Sequence of chain 1.D:
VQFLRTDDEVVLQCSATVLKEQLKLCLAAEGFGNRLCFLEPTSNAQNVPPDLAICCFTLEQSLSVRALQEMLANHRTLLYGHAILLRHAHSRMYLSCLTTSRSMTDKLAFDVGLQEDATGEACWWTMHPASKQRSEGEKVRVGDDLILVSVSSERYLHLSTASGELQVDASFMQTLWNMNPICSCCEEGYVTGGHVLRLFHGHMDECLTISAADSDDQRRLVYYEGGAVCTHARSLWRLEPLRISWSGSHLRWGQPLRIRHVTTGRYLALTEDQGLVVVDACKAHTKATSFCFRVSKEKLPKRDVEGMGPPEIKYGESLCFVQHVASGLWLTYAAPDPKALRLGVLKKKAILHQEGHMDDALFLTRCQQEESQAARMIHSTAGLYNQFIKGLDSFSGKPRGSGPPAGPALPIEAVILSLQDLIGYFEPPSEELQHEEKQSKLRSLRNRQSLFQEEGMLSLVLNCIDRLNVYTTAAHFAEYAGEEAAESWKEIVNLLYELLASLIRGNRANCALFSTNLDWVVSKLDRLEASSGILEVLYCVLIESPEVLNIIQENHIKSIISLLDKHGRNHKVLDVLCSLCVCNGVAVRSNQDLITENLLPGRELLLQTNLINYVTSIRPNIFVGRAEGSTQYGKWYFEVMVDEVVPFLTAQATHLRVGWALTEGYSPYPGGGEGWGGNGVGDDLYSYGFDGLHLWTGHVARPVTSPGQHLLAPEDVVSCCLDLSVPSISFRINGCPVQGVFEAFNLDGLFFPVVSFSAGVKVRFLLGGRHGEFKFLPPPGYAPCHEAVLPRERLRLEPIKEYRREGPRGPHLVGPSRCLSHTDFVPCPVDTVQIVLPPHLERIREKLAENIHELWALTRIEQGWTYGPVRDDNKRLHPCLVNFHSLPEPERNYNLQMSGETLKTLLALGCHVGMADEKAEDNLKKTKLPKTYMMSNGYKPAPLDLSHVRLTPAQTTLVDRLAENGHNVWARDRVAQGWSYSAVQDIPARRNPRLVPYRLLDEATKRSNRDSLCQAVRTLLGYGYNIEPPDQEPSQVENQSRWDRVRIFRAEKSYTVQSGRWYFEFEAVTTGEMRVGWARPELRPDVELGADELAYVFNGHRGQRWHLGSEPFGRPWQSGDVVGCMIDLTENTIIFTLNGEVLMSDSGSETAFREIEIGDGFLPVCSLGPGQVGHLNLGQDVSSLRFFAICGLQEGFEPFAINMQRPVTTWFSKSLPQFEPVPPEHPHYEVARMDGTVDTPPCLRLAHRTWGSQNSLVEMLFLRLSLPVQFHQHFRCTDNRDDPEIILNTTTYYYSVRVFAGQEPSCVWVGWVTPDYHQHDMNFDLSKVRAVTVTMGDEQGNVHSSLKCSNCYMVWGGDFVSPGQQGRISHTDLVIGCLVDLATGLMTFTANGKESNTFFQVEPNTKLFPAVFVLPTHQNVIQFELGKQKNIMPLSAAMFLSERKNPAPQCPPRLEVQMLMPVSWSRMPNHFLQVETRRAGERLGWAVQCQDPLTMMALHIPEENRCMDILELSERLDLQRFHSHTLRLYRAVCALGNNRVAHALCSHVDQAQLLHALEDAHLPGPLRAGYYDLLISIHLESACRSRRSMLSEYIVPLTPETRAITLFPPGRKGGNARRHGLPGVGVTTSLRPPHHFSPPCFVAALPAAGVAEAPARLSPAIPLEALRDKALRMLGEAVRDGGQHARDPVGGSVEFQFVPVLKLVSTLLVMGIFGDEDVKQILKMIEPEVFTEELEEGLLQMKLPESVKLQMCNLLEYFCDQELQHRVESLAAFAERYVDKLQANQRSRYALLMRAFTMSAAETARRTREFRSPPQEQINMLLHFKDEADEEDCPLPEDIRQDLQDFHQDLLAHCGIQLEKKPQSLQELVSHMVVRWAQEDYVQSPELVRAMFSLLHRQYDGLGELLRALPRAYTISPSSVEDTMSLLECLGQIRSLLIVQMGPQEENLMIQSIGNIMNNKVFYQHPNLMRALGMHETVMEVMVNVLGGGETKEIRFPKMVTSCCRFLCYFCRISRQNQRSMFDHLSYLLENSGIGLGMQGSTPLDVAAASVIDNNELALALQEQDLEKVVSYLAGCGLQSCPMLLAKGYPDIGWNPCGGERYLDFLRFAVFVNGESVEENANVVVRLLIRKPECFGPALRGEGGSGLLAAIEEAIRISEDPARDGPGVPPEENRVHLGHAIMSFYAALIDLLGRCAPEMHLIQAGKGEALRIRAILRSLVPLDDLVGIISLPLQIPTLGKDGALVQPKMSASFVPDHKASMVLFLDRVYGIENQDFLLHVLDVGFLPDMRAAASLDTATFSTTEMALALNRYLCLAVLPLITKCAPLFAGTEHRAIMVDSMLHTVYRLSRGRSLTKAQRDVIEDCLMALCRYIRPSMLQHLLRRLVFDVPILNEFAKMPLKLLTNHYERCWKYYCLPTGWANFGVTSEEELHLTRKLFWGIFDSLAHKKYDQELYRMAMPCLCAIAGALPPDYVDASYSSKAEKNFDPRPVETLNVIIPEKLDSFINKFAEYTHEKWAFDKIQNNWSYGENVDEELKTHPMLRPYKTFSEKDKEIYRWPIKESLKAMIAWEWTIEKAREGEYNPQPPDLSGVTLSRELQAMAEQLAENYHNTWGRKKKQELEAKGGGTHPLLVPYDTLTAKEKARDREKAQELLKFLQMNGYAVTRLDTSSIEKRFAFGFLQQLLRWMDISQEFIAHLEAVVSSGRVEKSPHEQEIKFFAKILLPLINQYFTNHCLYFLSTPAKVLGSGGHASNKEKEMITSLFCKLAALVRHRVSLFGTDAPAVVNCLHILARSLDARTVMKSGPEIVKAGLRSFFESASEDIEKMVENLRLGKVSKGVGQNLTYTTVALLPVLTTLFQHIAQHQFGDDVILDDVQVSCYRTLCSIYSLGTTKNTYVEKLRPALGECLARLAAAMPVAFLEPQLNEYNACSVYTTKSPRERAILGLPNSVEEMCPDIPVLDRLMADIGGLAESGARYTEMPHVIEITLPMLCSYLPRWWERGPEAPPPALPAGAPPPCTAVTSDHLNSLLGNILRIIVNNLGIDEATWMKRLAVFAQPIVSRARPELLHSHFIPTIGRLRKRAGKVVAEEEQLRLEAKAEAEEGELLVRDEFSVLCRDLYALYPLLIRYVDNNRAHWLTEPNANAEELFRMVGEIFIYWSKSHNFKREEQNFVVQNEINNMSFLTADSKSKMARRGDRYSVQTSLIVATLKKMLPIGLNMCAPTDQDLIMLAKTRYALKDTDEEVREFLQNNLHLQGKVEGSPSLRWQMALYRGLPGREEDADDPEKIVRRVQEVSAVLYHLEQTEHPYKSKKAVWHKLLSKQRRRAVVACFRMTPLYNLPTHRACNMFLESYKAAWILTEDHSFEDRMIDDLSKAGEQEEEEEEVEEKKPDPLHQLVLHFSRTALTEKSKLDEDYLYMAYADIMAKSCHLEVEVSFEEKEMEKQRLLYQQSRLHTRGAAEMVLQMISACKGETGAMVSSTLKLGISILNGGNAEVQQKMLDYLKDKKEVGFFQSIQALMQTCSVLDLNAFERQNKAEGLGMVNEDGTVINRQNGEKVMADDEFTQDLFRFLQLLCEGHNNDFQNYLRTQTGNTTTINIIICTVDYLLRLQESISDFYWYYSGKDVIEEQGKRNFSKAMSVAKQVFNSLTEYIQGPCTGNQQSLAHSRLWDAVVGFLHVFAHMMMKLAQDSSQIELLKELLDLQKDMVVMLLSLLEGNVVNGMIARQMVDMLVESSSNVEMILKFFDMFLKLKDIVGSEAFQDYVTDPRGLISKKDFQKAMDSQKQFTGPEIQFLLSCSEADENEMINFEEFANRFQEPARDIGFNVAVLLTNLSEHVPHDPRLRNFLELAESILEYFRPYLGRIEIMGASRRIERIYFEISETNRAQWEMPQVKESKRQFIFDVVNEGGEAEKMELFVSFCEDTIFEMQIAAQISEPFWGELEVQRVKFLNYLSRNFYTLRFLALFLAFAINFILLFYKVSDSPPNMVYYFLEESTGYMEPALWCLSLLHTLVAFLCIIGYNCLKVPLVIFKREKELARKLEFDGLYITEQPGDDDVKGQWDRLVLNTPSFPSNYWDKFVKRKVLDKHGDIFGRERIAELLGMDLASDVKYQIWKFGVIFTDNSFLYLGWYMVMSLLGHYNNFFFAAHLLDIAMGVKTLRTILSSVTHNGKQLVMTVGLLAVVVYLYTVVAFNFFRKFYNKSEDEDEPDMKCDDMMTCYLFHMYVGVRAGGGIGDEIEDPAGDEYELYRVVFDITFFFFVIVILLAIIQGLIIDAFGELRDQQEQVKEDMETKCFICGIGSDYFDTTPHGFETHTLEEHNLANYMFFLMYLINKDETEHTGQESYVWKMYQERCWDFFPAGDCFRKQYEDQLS

The protein below binds the small molecule below.
Small molecule (SMILES): Nc1ncnc2c1ncn2[C@@H]1O[C@H](COP(=O)(O)OP(=O)(O)OP(O)(O)=S)[C@@H](O)[C@H]1O

Binding-site contacts:
Ligand atom C6 contacts residue THR4979 of chain 1.D at 4.1 Å.
Ligand atom N7 contacts residue PHE4959 of chain 1.D at 3.3 Å (h-bond).
Ligand atom N6 contacts residue CYS4958 of chain 1.D at 3.8 Å.
Ligand atom O3G contacts residue ARG4215 of chain 1.D at 2.9 Å (salt-bridge).
Ligand atom O2G contacts residue LYS4214 of chain 1.D at 3.3 Å (salt-bridge).
Ligand atom O3G contacts residue LYS4211 of chain 1.D at 4.1 Å.
Ligand atom C8 contacts residue LYS4957 of chain 1.D at 3.5 Å.
Ligand atom C6 contacts residue HIS4983 of chain 1.D at 3.8 Å.
Ligand atom N6 contacts residue HIS4983 of chain 1.D at 3.0 Å (h-bond).
Ligand atom O2A contacts residue LYS4214 of chain 1.D at 3.7 Å.
Ligand atom C5' contacts residue MET4954 of chain 1.D at 3.8 Å (hydrophobic).
Ligand atom N7 contacts residue LYS4957 of chain 1.D at 3.6 Å.
Ligand atom N9 contacts residue MET4954 of chain 1.D at 3.8 Å.
Ligand atom C8 contacts residue MET4954 of chain 1.D at 3.2 Å (hydrophobic).
Ligand atom O3A contacts residue LYS4214 of chain 1.D at 4.0 Å.
Ligand atom N9 contacts residue THR4979 of chain 1.D at 3.9 Å.
Ligand atom C5 contacts residue PHE4959 of chain 1.D at 4.1 Å (hydrophobic).
Ligand atom N7 contacts residue CYS4958 of chain 1.D at 3.6 Å.
Ligand atom C5 contacts residue MET4954 of chain 1.D at 4.0 Å (hydrophobic).
Ligand atom N1 contacts residue ASN4984 of chain 1.D at 3.8 Å.
Ligand atom C2 contacts residue ASN4984 of chain 1.D at 3.7 Å.
Ligand atom O4' contacts residue MET4954 of chain 1.D at 3.3 Å (h-bond).
Ligand atom C4' contacts residue MET4954 of chain 1.D at 4.0 Å (hydrophobic).
Ligand atom PG contacts residue ARG4215 of chain 1.D at 4.1 Å.
Ligand atom N1 contacts residue HIS4983 of chain 1.D at 3.9 Å.
Ligand atom N7 contacts residue MET4954 of chain 1.D at 4.1 Å.
Ligand atom C2 contacts residue THR4979 of chain 1.D at 3.9 Å.
Ligand atom N1 contacts residue THR4979 of chain 1.D at 3.6 Å.
Ligand atom C8 contacts residue THR4979 of chain 1.D at 3.5 Å.
Ligand atom C1' contacts residue MET4954 of chain 1.D at 3.5 Å (hydrophobic).
Ligand atom N1 contacts residue LEU4985 of chain 1.D at 3.5 Å (h-bond).
Ligand atom N6 contacts residue PHE4959 of chain 1.D at 3.7 Å.
Ligand atom C2 contacts residue LEU4985 of chain 1.D at 3.6 Å (hydrophobic).
Ligand atom N6 contacts residue ILE4960 of chain 1.D at 3.8 Å.
Ligand atom C5 contacts residue THR4979 of chain 1.D at 3.7 Å.
Ligand atom N7 contacts residue THR4979 of chain 1.D at 3.5 Å.
Ligand atom C4 contacts residue MET4954 of chain 1.D at 4.0 Å (hydrophobic).
Ligand atom O2' contacts residue THR4979 of chain 1.D at 3.9 Å.
Ligand atom O2G contacts residue LYS4211 of chain 1.D at 3.2 Å (salt-bridge).
Ligand atom C4 contacts residue THR4979 of chain 1.D at 3.7 Å.